Sequence of chain 1.B:
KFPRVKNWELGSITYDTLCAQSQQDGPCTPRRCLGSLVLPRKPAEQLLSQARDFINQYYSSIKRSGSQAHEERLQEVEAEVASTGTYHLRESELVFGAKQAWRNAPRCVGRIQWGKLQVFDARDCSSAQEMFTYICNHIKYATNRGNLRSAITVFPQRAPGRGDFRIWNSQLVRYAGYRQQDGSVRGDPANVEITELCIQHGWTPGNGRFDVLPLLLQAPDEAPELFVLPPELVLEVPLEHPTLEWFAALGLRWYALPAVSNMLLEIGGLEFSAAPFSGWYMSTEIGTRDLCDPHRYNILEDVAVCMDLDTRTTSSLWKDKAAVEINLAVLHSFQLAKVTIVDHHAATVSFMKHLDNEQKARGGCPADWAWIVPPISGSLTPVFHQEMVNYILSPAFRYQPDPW

Binding-site contacts:
Ligand atom C38 contacts residue HEM1 of chain 1.I at 3.5 Å.
Ligand atom N17 contacts residue TYR439 of chain 1.B at 2.9 Å.
Ligand atom N40 contacts residue GLU325 of chain 1.B at 2.6 Å (salt-bridge).
Ligand atom N17 contacts residue VAL68 of chain 1.B at 3.8 Å.
Ligand atom C02 contacts residue VAL300 of chain 1.B at 3.9 Å (hydrophobic).
Ligand atom N17 contacts residue LEU69 of chain 1.B at 3.7 Å.
Ligand atom C36 contacts residue VAL300 of chain 1.B at 3.8 Å (hydrophobic).
Ligand atom C03 contacts residue VAL300 of chain 1.B at 3.1 Å (hydrophobic).
Ligand atom N41 contacts residue TRP320 of chain 1.B at 2.9 Å (h-bond).
Ligand atom C38 contacts residue TRP320 of chain 1.B at 3.9 Å (hydrophobic).
Ligand atom C04 contacts residue HEM1 of chain 1.I at 3.7 Å.
Ligand atom C05 contacts residue HEM1 of chain 1.I at 3.1 Å.
Ligand atom C05 contacts residue GLN211 of chain 1.B at 3.8 Å.
Ligand atom N41 contacts residue TYR321 of chain 1.B at 3.6 Å.
Ligand atom C06 contacts residue HEM1 of chain 1.I at 3.7 Å.
Ligand atom N41 contacts residue PRO298 of chain 1.B at 3.8 Å.
Ligand atom C42 contacts residue PHE317 of chain 1.B at 3.8 Å (hydrophobic).
Ligand atom C04 contacts residue GLN211 of chain 1.B at 3.5 Å.
Ligand atom N17 contacts residue HEM1 of chain 1.I at 3.9 Å.
Ligand atom C35 contacts residue GLU325 of chain 1.B at 3.5 Å.
Ligand atom N12 contacts residue HEM1 of chain 1.I at 3.7 Å.
Ligand atom C42 contacts residue GLY319 of chain 1.B at 3.7 Å.
Ligand atom C03 contacts residue GLN211 of chain 1.B at 3.6 Å.
Ligand atom C39 contacts residue GLU325 of chain 1.B at 3.3 Å.
Ligand atom C39 contacts residue TRP320 of chain 1.B at 3.8 Å (hydrophobic).
Ligand atom C34 contacts residue GLU325 of chain 1.B at 3.7 Å.
Ligand atom C11 contacts residue TYR439 of chain 1.B at 3.9 Å (hydrophobic).
Ligand atom N41 contacts residue GLU325 of chain 1.B at 2.6 Å (salt-bridge).
Ligand atom N02 contacts residue SER210 of chain 1.B at 3.7 Å.
Ligand atom C39 contacts residue PRO298 of chain 1.B at 3.7 Å (hydrophobic).
Ligand atom C39 contacts residue HEM1 of chain 1.I at 3.9 Å.
Ligand atom C42 contacts residue HEM1 of chain 1.I at 3.5 Å.
Ligand atom C37 contacts residue HEM1 of chain 1.I at 3.9 Å.
Ligand atom C18 contacts residue ASN302 of chain 1.B at 3.6 Å.
Ligand atom N41 contacts residue MET322 of chain 1.B at 3.9 Å.
Ligand atom N41 contacts residue HEM1 of chain 1.I at 3.7 Å.
Ligand atom C07 contacts residue GLU325 of chain 1.B at 3.9 Å.
Ligand atom N02 contacts residue VAL300 of chain 1.B at 3.5 Å.
Ligand atom C38 contacts residue PRO298 of chain 1.B at 3.7 Å (hydrophobic).
Ligand atom C34 contacts residue HEM1 of chain 1.I at 3.4 Å.

A protein and the small-molecule ligand that binds it are described below.
Small molecule (SMILES): Cc1cc(N)nc(CCc2cc(N)cc(CCc3cc(C)cc(N)n3)c2)c1